Binding-site contacts:
Ligand atom N1 contacts residue GLY422 of chain 1.BB at 3.0 Å (h-bond).
Ligand atom C6 contacts residue SER415 of chain 1.BB at 4.0 Å.
Ligand atom O4' contacts residue DC1 of chain 1.KF at 3.3 Å.
Ligand atom C6 contacts residue GLY422 of chain 1.BB at 3.8 Å.
Ligand atom C2 contacts residue ILE405 of chain 1.BB at 4.1 Å (hydrophobic).
Ligand atom C6 contacts residue PRO414 of chain 1.BB at 3.5 Å (hydrophobic).
Ligand atom N1 contacts residue VAL203 of chain 1.BB at 4.0 Å.
Ligand atom N6 contacts residue PHE421 of chain 1.BB at 4.1 Å.
Ligand atom C2 contacts residue GLY422 of chain 1.BB at 3.5 Å.
Ligand atom C5' contacts residue DC1 of chain 1.KF at 3.9 Å.
Ligand atom O5' contacts residue ASP409 of chain 1.ZA at 3.6 Å.
Ligand atom P contacts residue DC1 of chain 1.KF at 1.6 Å.
Ligand atom C5' contacts residue ASP409 of chain 1.ZA at 4.0 Å.
Ligand atom N6 contacts residue SER415 of chain 1.BB at 3.4 Å.
Ligand atom N6 contacts residue PRO414 of chain 1.BB at 3.7 Å.
Ligand atom C5 contacts residue PRO414 of chain 1.BB at 4.1 Å (hydrophobic).
Ligand atom C5' contacts residue HIS413 of chain 1.BB at 3.7 Å.
Ligand atom C4 contacts residue PRO204 of chain 1.BB at 4.0 Å (hydrophobic).
Ligand atom OP2 contacts residue DC1 of chain 1.KF at 2.5 Å (h-bond).
Ligand atom C1' contacts residue DC1 of chain 1.KF at 3.8 Å.
Ligand atom N7 contacts residue PRO204 of chain 1.BB at 4.0 Å.
Ligand atom C2' contacts residue PRO414 of chain 1.BB at 3.5 Å (hydrophobic).
Ligand atom OP1 contacts residue DC1 of chain 1.KF at 2.5 Å (h-bond).
Ligand atom C8 contacts residue HIS413 of chain 1.BB at 3.6 Å.
Ligand atom N9 contacts residue PRO204 of chain 1.BB at 4.2 Å.
Ligand atom N1 contacts residue PRO414 of chain 1.BB at 3.5 Å (h-bond).
Ligand atom C3' contacts residue HIS413 of chain 1.BB at 3.6 Å.
Ligand atom N6 contacts residue PRO416 of chain 1.BB at 3.9 Å.
Ligand atom O5' contacts residue DC1 of chain 1.KF at 2.5 Å (h-bond).
Ligand atom C2 contacts residue PRO414 of chain 1.BB at 4.1 Å (hydrophobic).
Ligand atom OP1 contacts residue ASN411 of chain 1.ZA at 3.6 Å.
Ligand atom C4' contacts residue DC1 of chain 1.KF at 4.1 Å.
Ligand atom N7 contacts residue SER415 of chain 1.BB at 3.8 Å.
Ligand atom C8 contacts residue PRO204 of chain 1.BB at 4.1 Å (hydrophobic).
Ligand atom N7 contacts residue HIS413 of chain 1.BB at 4.0 Å.
Ligand atom C5 contacts residue PRO204 of chain 1.BB at 3.9 Å (hydrophobic).
Ligand atom N3 contacts residue PRO414 of chain 1.BB at 3.9 Å.
Ligand atom N6 contacts residue GLY420 of chain 1.BB at 4.2 Å.
Ligand atom N6 contacts residue GLY422 of chain 1.BB at 3.1 Å (h-bond).
Ligand atom O3' contacts residue HIS413 of chain 1.BB at 4.1 Å.

Sequence of chain 1.ZA:
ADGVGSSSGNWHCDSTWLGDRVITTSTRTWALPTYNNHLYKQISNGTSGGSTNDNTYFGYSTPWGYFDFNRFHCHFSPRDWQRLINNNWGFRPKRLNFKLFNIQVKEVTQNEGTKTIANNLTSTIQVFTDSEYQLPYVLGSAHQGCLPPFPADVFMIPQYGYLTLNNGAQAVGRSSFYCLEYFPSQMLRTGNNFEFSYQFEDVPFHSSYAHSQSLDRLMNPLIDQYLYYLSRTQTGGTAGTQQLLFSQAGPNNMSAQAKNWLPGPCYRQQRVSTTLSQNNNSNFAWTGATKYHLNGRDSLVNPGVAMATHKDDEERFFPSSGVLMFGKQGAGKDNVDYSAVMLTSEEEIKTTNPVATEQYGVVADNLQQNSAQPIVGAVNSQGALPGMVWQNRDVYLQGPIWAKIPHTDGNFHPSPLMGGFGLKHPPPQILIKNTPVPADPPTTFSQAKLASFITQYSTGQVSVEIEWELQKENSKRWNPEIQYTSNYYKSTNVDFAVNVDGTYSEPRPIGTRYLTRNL

Sequence of chain 1.BB:
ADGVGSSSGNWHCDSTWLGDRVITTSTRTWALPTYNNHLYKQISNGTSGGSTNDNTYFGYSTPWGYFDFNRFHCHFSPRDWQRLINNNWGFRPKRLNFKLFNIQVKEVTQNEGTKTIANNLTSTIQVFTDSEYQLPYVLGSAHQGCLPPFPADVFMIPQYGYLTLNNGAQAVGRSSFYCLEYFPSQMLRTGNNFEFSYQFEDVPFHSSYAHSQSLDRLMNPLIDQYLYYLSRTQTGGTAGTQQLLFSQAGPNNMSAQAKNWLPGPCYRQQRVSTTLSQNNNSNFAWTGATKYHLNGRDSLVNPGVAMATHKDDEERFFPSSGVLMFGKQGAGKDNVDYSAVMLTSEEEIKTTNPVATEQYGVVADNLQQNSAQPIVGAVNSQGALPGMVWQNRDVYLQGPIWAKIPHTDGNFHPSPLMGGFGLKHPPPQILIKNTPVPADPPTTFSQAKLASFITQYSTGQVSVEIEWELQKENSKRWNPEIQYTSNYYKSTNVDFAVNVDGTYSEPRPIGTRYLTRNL

This small molecule binds to this protein.
Small molecule (SMILES): Nc1ncnc2c1ncn2[C@H]1C[C@H](O)[C@@H](COP(=O)(O)O)O1